A small-molecule ligand and the protein it binds are described below.
Small molecule (SMILES): CC(=O)N[C@@H]1[C@@H](O)[C@H](O)[C@@H](CO)O[C@H]1O

Sequence of chain 1.A:
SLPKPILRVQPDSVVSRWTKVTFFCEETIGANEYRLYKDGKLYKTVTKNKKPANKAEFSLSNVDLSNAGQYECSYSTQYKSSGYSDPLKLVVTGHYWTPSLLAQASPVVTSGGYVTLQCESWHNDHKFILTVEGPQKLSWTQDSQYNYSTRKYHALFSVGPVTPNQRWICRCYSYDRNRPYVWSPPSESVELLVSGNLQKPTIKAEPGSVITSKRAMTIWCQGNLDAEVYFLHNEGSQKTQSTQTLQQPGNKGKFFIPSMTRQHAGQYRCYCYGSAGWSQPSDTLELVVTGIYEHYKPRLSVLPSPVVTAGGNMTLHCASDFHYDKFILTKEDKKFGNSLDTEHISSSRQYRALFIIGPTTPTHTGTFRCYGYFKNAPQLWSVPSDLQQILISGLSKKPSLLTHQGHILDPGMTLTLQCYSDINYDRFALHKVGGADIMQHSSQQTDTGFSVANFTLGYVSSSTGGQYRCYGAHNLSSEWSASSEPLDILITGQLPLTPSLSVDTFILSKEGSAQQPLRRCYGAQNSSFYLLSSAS

Binding-site contacts:
Ligand atom C1 contacts residue ASN316 of chain 1.A at 1.4 Å.
Ligand atom N2 contacts residue ASN316 of chain 1.A at 3.2 Å (h-bond).
Ligand atom C2 contacts residue ASN316 of chain 1.A at 2.7 Å.
Ligand atom O6 contacts residue ASN316 of chain 1.A at 3.6 Å.
Ligand atom O6 contacts residue GLY315 of chain 1.A at 3.6 Å.
Ligand atom O5 contacts residue ASN316 of chain 1.A at 2.1 Å (h-bond).
Ligand atom C6 contacts residue ASN316 of chain 1.A at 4.5 Å.
Ligand atom C3 contacts residue ASN316 of chain 1.A at 3.9 Å.
Ligand atom C5 contacts residue ASN316 of chain 1.A at 3.5 Å.
Ligand atom C7 contacts residue ASN316 of chain 1.A at 4.4 Å.
Ligand atom C4 contacts residue ASN316 of chain 1.A at 4.2 Å.